Sequence of chain 1.A:
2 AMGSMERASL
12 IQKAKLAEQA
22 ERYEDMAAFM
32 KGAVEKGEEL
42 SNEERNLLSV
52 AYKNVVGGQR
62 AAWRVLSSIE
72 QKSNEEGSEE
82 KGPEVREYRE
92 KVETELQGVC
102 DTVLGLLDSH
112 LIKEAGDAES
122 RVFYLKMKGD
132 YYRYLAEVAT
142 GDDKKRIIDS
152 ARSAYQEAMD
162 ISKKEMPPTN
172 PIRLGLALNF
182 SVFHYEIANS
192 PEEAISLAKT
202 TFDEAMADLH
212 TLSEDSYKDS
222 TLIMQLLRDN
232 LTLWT

This protein binds this small molecule.
Small molecule (SMILES): CN(CCS)C(=O)c1cccc(Br)c1

Binding-site contacts:
Ligand atom C10 contacts residue LYS127 of chain 1.A at 4.3 Å.
Ligand atom C08 contacts residue LYS127 of chain 1.A at 4.3 Å.
Ligand atom N04 contacts residue ILE224 of chain 1.A at 4.1 Å.
Ligand atom C08 contacts residue CYS7 of chain 1.B at 3.6 Å (hydrophobic).
Ligand atom C10 contacts residue CYS7 of chain 1.B at 4.0 Å (hydrophobic).
Ligand atom C14 contacts residue LEU223 of chain 1.A at 3.9 Å (hydrophobic).
Ligand atom C10 contacts residue ASN47 of chain 1.A at 4.3 Å.
Ligand atom N04 contacts residue CYS7 of chain 1.B at 4.2 Å.
Ligand atom BR1 contacts residue CYS7 of chain 1.B at 4.4 Å.
Ligand atom C11 contacts residue CYS7 of chain 1.B at 4.2 Å (hydrophobic).
Ligand atom C05 contacts residue ILE224 of chain 1.A at 4.0 Å (hydrophobic).
Ligand atom S01 contacts residue LEU179 of chain 1.A at 4.5 Å.
Ligand atom S01 contacts residue ILE224 of chain 1.A at 4.0 Å.
Ligand atom C03 contacts residue GLN8 of chain 1.B at 3.9 Å.
Ligand atom C11 contacts residue SER50 of chain 1.A at 4.3 Å.
Ligand atom BR1 contacts residue PRO172 of chain 1.A at 4.4 Å.
Ligand atom C12 contacts residue ASN47 of chain 1.A at 4.0 Å.
Ligand atom C05 contacts residue CYS7 of chain 1.B at 4.3 Å (hydrophobic).
Ligand atom BR1 contacts residue LYS127 of chain 1.A at 3.3 Å.
Ligand atom S01 contacts residue GLY176 of chain 1.A at 3.7 Å.
Ligand atom S01 contacts residue CYS7 of chain 1.B at 2.0 Å (h-bond).
Ligand atom O13 contacts residue PRO172 of chain 1.A at 3.9 Å.
Ligand atom C02 contacts residue GLN8 of chain 1.B at 3.6 Å.
Ligand atom C06 contacts residue CYS7 of chain 1.B at 3.6 Å (hydrophobic).
Ligand atom C11 contacts residue ASN47 of chain 1.A at 3.7 Å.
Ligand atom C03 contacts residue CYS7 of chain 1.B at 3.4 Å (hydrophobic).
Ligand atom O13 contacts residue ILE224 of chain 1.A at 3.8 Å.
Ligand atom C02 contacts residue ILE224 of chain 1.A at 4.3 Å (hydrophobic).
Ligand atom C11 contacts residue PHE124 of chain 1.A at 4.3 Å (hydrophobic).
Ligand atom BR1 contacts residue GLY176 of chain 1.A at 4.5 Å.
Ligand atom BR1 contacts residue ILE173 of chain 1.A at 3.6 Å.
Ligand atom C02 contacts residue CYS7 of chain 1.B at 3.0 Å (hydrophobic).
Ligand atom S01 contacts residue LEU227 of chain 1.A at 4.5 Å.
Ligand atom C10 contacts residue PHE124 of chain 1.A at 3.7 Å (hydrophobic).
Ligand atom C02 contacts residue LEU227 of chain 1.A at 4.0 Å (hydrophobic).
Ligand atom C12 contacts residue CYS7 of chain 1.B at 4.0 Å (hydrophobic).
Ligand atom C08 contacts residue PHE124 of chain 1.A at 4.4 Å (hydrophobic).
Ligand atom C07 contacts residue PRO172 of chain 1.A at 4.0 Å (hydrophobic).
Ligand atom C14 contacts residue ILE224 of chain 1.A at 3.7 Å (hydrophobic).
Ligand atom C07 contacts residue CYS7 of chain 1.B at 3.4 Å (hydrophobic).

Sequence of chain 1.B:
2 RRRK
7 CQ